Sequence of chain 1.C:
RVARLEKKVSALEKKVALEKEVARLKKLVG

A small-molecule ligand and the protein it binds are described below.
Small molecule (SMILES): CC(=O)Nc1ccc(C(=O)O)cc1

Binding-site contacts:
Ligand atom C5 contacts residue LYS21 of chain 1.C at 4.3 Å.
Ligand atom C7 contacts residue LYS21 of chain 1.C at 1.4 Å.
Ligand atom C2 contacts residue LYS21 of chain 1.C at 3.6 Å.
Ligand atom O1 contacts residue LYS21 of chain 1.C at 2.2 Å (salt-bridge).
Ligand atom C4 contacts residue LYS21 of chain 1.C at 3.0 Å.
Ligand atom C3 contacts residue LYS21 of chain 1.C at 2.5 Å.